A small-molecule ligand and the protein it binds are described below.
Small molecule (SMILES): NCCCCCCCC(=O)O

Sequence of chain 1.A:
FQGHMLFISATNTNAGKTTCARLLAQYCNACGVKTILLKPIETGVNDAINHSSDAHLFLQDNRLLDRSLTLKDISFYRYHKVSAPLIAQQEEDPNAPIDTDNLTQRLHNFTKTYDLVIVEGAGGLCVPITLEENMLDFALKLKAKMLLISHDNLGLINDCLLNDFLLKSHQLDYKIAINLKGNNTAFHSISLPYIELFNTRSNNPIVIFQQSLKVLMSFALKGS

Binding-site contacts:
Ligand atom CAG contacts residue THR31 of chain 1.A at 3.9 Å.
Ligand atom CAJ contacts residue ALA102 of chain 1.A at 4.0 Å (hydrophobic).
Ligand atom NAA contacts residue MG1 of chain 1.E at 3.9 Å.
Ligand atom CAG contacts residue LEU172 of chain 2.A at 4.1 Å (hydrophobic).
Ligand atom CAH contacts residue LEU172 of chain 2.A at 3.9 Å (hydrophobic).
Ligand atom CAF contacts residue SER101 of chain 1.A at 3.6 Å.
Ligand atom OAB contacts residue VAL145 of chain 1.A at 3.6 Å.
Ligand atom CAI contacts residue GLY173 of chain 2.A at 4.0 Å.
Ligand atom CAJ contacts residue GLY173 of chain 2.A at 4.2 Å.
Ligand atom OAB contacts residue ILE175 of chain 2.A at 3.6 Å.
Ligand atom NAA contacts residue THR31 of chain 1.A at 3.8 Å.
Ligand atom OAC contacts residue ASN176 of chain 2.A at 3.9 Å.
Ligand atom NAA contacts residue PO41 of chain 1.F at 2.9 Å (h-bond).
Ligand atom OAB contacts residue LEU174 of chain 2.A at 4.3 Å.
Ligand atom CAG contacts residue SER101 of chain 1.A at 4.3 Å.
Ligand atom OAC contacts residue ILE175 of chain 2.A at 2.9 Å (h-bond).
Ligand atom CAI contacts residue LEU172 of chain 2.A at 4.0 Å (hydrophobic).
Ligand atom CAE contacts residue THR61 of chain 1.A at 3.9 Å.
Ligand atom OAB contacts residue GLY173 of chain 2.A at 3.5 Å.
Ligand atom CAD contacts residue VAL100 of chain 1.A at 4.2 Å (hydrophobic).
Ligand atom CAK contacts residue ASN176 of chain 2.A at 3.7 Å.
Ligand atom OAC contacts residue GLY173 of chain 2.A at 3.0 Å (h-bond).
Ligand atom OAC contacts residue LEU172 of chain 2.A at 4.2 Å.
Ligand atom CAF contacts residue THR61 of chain 1.A at 3.4 Å.
Ligand atom CAI contacts residue VAL145 of chain 1.A at 4.3 Å (hydrophobic).
Ligand atom CAK contacts residue GLY173 of chain 2.A at 3.4 Å.
Ligand atom CAJ contacts residue VAL145 of chain 1.A at 4.1 Å (hydrophobic).
Ligand atom OAB contacts residue ASN176 of chain 2.A at 2.9 Å (h-bond).
Ligand atom CAD contacts residue THR61 of chain 1.A at 3.6 Å.
Ligand atom CAK contacts residue VAL145 of chain 1.A at 4.3 Å (hydrophobic).
Ligand atom CAE contacts residue PO41 of chain 1.F at 3.7 Å.
Ligand atom CAH contacts residue SER101 of chain 1.A at 3.8 Å.
Ligand atom CAH contacts residue ALA102 of chain 1.A at 3.7 Å (hydrophobic).
Ligand atom CAF contacts residue THR31 of chain 1.A at 4.4 Å.
Ligand atom CAD contacts residue PO41 of chain 1.F at 3.8 Å.
Ligand atom OAC contacts residue LEU174 of chain 2.A at 3.3 Å (h-bond).
Ligand atom CAK contacts residue ILE175 of chain 2.A at 3.5 Å (hydrophobic).
Ligand atom CAE contacts residue THR31 of chain 1.A at 3.4 Å.
Ligand atom CAD contacts residue THR31 of chain 1.A at 4.3 Å.
Ligand atom CAK contacts residue LEU174 of chain 2.A at 4.2 Å (hydrophobic).

Sequence of chain 2.A:
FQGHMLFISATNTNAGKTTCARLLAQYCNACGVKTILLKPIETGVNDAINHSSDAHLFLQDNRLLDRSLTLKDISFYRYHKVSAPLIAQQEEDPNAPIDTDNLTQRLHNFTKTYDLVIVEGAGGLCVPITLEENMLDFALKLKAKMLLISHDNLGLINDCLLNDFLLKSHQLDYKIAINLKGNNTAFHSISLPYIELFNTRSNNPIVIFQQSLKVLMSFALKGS